Sequence of chain 1.A:
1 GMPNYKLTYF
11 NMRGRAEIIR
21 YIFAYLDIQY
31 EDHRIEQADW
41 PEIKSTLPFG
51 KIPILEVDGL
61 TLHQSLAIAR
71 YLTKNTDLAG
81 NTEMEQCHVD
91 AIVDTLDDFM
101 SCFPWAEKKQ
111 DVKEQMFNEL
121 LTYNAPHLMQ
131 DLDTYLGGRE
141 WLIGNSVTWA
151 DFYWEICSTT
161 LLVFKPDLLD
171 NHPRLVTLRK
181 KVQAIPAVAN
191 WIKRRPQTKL

Binding-site contacts:
Ligand atom F56 contacts residue MET100 of chain 1.A at 3.4 Å.
Ligand atom C14 contacts residue GLN37 of chain 1.A at 3.2 Å.
Ligand atom C53 contacts residue TYR153 of chain 1.A at 3.2 Å (hydrophobic).
Ligand atom C49 contacts residue GLY14 of chain 1.A at 3.5 Å.
Ligand atom C55 contacts residue ARG15 of chain 1.A at 3.7 Å.
Ligand atom C39 contacts residue TRP105 of chain 1.A at 3.8 Å (hydrophobic).
Ligand atom C25 contacts residue TRP105 of chain 1.A at 3.8 Å (hydrophobic).
Ligand atom N46 contacts residue GLY14 of chain 1.A at 3.8 Å.
Ligand atom C53 contacts residue MET100 of chain 1.A at 3.6 Å (hydrophobic).
Ligand atom C22 contacts residue TRP105 of chain 1.A at 3.4 Å (hydrophobic).
Ligand atom C49 contacts residue ARG15 of chain 1.A at 3.9 Å.
Ligand atom C53 contacts residue ARG15 of chain 1.A at 3.9 Å.
Ligand atom C40 contacts residue TRP105 of chain 1.A at 3.9 Å (hydrophobic).
Ligand atom C30 contacts residue MET12 of chain 1.A at 3.8 Å (hydrophobic).
Ligand atom C53 contacts residue ASP97 of chain 1.A at 3.2 Å.
Ligand atom C22 contacts residue ALA106 of chain 1.A at 3.9 Å (hydrophobic).
Ligand atom C33 contacts residue TYR9 of chain 1.A at 3.8 Å (hydrophobic).
Ligand atom C25 contacts residue ALA106 of chain 1.A at 3.6 Å (hydrophobic).
Ligand atom C55 contacts residue MET100 of chain 1.A at 3.4 Å (hydrophobic).
Ligand atom C01 contacts residue GLN37 of chain 1.A at 3.2 Å.
Ligand atom N46 contacts residue THR160 of chain 1.A at 3.8 Å.
Ligand atom N32 contacts residue MET12 of chain 1.A at 3.8 Å.
Ligand atom F56 contacts residue ASP97 of chain 1.A at 3.9 Å.
Ligand atom O31 contacts residue LEU200 of chain 1.A at 3.6 Å.
Ligand atom C36 contacts residue TRP105 of chain 1.A at 3.7 Å (hydrophobic).
Ligand atom C44 contacts residue GLY14 of chain 1.A at 3.8 Å.
Ligand atom C44 contacts residue THR160 of chain 1.A at 3.7 Å.
Ligand atom N47 contacts residue GLY14 of chain 1.A at 3.9 Å.
Ligand atom C41 contacts residue LEU200 of chain 1.A at 3.6 Å (hydrophobic).
Ligand atom C57 contacts residue TRP105 of chain 1.A at 3.7 Å (hydrophobic).
Ligand atom C44 contacts residue LEU200 of chain 1.A at 3.9 Å (hydrophobic).
Ligand atom C51 contacts residue ARG15 of chain 1.A at 3.9 Å.
Ligand atom C57 contacts residue MET100 of chain 1.A at 3.9 Å (hydrophobic).
Ligand atom F56 contacts residue ARG15 of chain 1.A at 3.1 Å.
Ligand atom F56 contacts residue SER101 of chain 1.A at 3.2 Å.
Ligand atom O10 contacts residue GLN37 of chain 1.A at 3.2 Å (h-bond).
Ligand atom C41 contacts residue TRP105 of chain 1.A at 3.6 Å (hydrophobic).
Ligand atom C51 contacts residue TYR153 of chain 1.A at 3.2 Å (hydrophobic).
Ligand atom C33 contacts residue GSH1 of chain 1.C at 3.5 Å.
Ligand atom O31 contacts residue MET12 of chain 1.A at 3.9 Å.

The protein below binds the small molecule below.
Small molecule (SMILES): CC(C)(O)C1CCC(NC(=O)N2CCc3c(cnn3-c3cccc(F)c3)C2)CC1